Sequence of chain 1.C:
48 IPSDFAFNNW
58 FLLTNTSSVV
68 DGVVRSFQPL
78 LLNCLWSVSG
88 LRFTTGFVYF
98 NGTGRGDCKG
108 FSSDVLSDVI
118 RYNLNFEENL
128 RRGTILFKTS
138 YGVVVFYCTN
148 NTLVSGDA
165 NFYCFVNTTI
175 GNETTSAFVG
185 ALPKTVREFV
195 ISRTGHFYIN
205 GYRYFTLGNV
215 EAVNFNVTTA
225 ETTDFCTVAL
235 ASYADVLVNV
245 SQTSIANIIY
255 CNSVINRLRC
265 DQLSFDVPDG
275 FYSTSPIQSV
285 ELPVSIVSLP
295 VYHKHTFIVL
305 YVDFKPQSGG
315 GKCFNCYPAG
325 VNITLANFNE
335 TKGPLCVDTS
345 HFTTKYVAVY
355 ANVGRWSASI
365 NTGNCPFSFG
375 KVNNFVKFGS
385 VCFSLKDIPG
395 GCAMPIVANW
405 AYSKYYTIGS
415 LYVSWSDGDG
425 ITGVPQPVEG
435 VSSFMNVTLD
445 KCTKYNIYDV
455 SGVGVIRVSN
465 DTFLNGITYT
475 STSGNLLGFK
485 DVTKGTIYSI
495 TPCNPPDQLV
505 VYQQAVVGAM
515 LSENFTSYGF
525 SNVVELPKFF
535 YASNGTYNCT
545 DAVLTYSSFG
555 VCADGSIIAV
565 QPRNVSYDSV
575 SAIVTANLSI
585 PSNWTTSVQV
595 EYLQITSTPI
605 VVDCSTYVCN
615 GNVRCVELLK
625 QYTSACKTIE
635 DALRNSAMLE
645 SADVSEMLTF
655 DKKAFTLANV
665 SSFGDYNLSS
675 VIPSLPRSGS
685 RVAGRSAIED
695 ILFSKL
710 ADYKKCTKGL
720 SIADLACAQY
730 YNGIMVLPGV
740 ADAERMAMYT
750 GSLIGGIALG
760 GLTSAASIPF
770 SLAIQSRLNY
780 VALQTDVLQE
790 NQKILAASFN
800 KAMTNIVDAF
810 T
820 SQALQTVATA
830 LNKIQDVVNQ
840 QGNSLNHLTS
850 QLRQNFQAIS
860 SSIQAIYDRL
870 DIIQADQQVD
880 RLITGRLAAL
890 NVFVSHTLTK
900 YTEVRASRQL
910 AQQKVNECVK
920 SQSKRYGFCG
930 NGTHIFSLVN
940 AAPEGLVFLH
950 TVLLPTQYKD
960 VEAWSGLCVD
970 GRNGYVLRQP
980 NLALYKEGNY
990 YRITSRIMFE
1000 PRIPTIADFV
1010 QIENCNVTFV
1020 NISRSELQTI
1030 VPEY

Sequence of chain 1.A:
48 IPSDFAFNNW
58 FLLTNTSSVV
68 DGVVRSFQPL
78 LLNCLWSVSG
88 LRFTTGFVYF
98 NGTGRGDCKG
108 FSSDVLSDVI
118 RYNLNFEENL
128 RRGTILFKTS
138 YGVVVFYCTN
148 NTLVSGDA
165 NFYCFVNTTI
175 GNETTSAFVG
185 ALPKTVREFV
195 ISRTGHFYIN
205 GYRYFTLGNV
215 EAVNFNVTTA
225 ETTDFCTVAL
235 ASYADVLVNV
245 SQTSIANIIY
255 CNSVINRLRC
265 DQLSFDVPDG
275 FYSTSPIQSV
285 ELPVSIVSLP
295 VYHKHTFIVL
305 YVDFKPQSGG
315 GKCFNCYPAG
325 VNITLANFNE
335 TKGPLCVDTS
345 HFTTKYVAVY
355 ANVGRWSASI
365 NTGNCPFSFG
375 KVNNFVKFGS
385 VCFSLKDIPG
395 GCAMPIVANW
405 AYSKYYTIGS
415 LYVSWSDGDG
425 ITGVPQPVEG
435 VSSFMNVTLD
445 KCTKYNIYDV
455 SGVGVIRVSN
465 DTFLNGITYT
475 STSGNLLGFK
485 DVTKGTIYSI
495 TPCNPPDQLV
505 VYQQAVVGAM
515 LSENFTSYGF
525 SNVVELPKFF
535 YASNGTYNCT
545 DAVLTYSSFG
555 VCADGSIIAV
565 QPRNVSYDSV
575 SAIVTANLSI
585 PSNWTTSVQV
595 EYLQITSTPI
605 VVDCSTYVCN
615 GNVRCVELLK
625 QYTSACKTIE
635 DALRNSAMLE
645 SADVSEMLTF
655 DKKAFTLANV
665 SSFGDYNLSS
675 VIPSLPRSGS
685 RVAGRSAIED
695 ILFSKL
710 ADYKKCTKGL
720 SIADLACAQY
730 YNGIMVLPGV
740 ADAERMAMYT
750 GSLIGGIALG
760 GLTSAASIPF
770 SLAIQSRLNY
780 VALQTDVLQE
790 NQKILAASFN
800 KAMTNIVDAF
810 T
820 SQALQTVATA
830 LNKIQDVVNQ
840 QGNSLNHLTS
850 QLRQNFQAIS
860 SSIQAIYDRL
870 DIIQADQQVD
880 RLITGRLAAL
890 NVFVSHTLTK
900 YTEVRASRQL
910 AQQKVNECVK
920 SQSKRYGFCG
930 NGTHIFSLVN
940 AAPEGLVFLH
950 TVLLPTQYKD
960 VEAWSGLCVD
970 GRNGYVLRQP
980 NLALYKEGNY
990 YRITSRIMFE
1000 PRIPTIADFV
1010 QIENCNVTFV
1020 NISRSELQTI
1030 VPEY

Binding-site contacts:
Ligand atom C5 contacts residue THR1017 of chain 1.A at 4.1 Å.
Ligand atom C1 contacts residue THR1017 of chain 1.A at 3.9 Å.
Ligand atom C8 contacts residue PHE1018 of chain 1.A at 3.4 Å (hydrophobic).
Ligand atom O7 contacts residue GLN788 of chain 1.C at 3.5 Å (h-bond).
Ligand atom C8 contacts residue ASN1015 of chain 1.A at 3.5 Å.
Ligand atom C2 contacts residue ASN1015 of chain 1.A at 2.5 Å.
Ligand atom O3 contacts residue LEU771 of chain 1.C at 3.7 Å.
Ligand atom C1 contacts residue ASN1015 of chain 1.A at 1.3 Å.
Ligand atom C6 contacts residue THR1017 of chain 1.A at 4.2 Å.
Ligand atom N2 contacts residue GLN788 of chain 1.C at 4.1 Å.
Ligand atom C7 contacts residue ASN1015 of chain 1.A at 3.4 Å.
Ligand atom C6 contacts residue ASN1015 of chain 1.A at 4.0 Å.
Ligand atom C4 contacts residue ASN1015 of chain 1.A at 4.2 Å.
Ligand atom C4 contacts residue THR1017 of chain 1.A at 4.3 Å.
Ligand atom C7 contacts residue GLN788 of chain 1.C at 4.2 Å.
Ligand atom N2 contacts residue ASN1015 of chain 1.A at 2.9 Å (h-bond).
Ligand atom C2 contacts residue THR1017 of chain 1.A at 4.2 Å.
Ligand atom O5 contacts residue ASN1015 of chain 1.A at 2.3 Å (h-bond).
Ligand atom O5 contacts residue THR1017 of chain 1.A at 3.2 Å.
Ligand atom C3 contacts residue ASN1015 of chain 1.A at 3.7 Å.
Ligand atom O7 contacts residue ASN1015 of chain 1.A at 4.3 Å.
Ligand atom C5 contacts residue ASN1015 of chain 1.A at 3.5 Å.

This small molecule binds to this protein.
Small molecule (SMILES): CC(=O)N[C@@H]1[C@@H](O)[C@H](O)[C@@H](CO)O[C@H]1O